The protein below binds the small molecule below.
Small molecule (SMILES): O=C(O)COP(=O)(O)O

Binding-site contacts:
Ligand atom P contacts residue THR47 of chain 1.B at 3.5 Å.
Ligand atom O3P contacts residue GLY46 of chain 1.B at 3.9 Å.
Ligand atom C1 contacts residue VAL17 of chain 1.B at 4.1 Å (hydrophobic).
Ligand atom O4P contacts residue THR47 of chain 1.B at 3.4 Å (h-bond).
Ligand atom C2 contacts residue THR45 of chain 1.B at 3.5 Å.
Ligand atom O2 contacts residue HIS19 of chain 1.B at 3.5 Å.
Ligand atom C1 contacts residue ASN98 of chain 1.B at 4.0 Å.
Ligand atom O4P contacts residue ALA18 of chain 1.B at 4.0 Å.
Ligand atom C2 contacts residue ALA18 of chain 1.B at 3.4 Å (hydrophobic).
Ligand atom O1 contacts residue GLY66 of chain 1.B at 3.6 Å.
Ligand atom P contacts residue SER65 of chain 1.B at 3.8 Å.
Ligand atom P contacts residue THR48 of chain 1.B at 3.9 Å.
Ligand atom O4P contacts residue LYS23 of chain 1.B at 2.9 Å (salt-bridge).
Ligand atom O2P contacts residue THR48 of chain 1.B at 2.7 Å (h-bond).
Ligand atom O2 contacts residue ASN98 of chain 1.B at 4.0 Å.
Ligand atom O2 contacts residue GLY66 of chain 1.B at 4.1 Å.
Ligand atom O1P contacts residue THR45 of chain 1.B at 3.2 Å (h-bond).
Ligand atom O2 contacts residue VAL17 of chain 1.B at 3.5 Å.
Ligand atom O3P contacts residue GLY66 of chain 1.B at 3.2 Å (h-bond).
Ligand atom O1P contacts residue GLY66 of chain 1.B at 3.1 Å (h-bond).
Ligand atom O2P contacts residue ALA18 of chain 1.B at 4.1 Å.
Ligand atom C1 contacts residue HIS19 of chain 1.B at 3.7 Å.
Ligand atom C2 contacts residue VAL17 of chain 1.B at 3.8 Å (hydrophobic).
Ligand atom O3P contacts residue SER65 of chain 1.B at 2.5 Å (h-bond).
Ligand atom C1 contacts residue ASP71 of chain 1.B at 3.8 Å.
Ligand atom O2 contacts residue ASP71 of chain 1.B at 2.9 Å (salt-bridge).
Ligand atom O2P contacts residue THR45 of chain 1.B at 2.7 Å (h-bond).
Ligand atom O1 contacts residue ASN98 of chain 1.B at 3.2 Å (h-bond).
Ligand atom O3P contacts residue THR45 of chain 1.B at 4.0 Å.
Ligand atom O1 contacts residue PRO67 of chain 1.B at 3.5 Å.
Ligand atom P contacts residue LYS23 of chain 1.B at 4.0 Å.
Ligand atom C1 contacts residue GLY66 of chain 1.B at 3.7 Å.
Ligand atom O2 contacts residue PHE88 of chain 1.B at 4.0 Å.
Ligand atom O1 contacts residue HIS19 of chain 1.B at 3.7 Å.
Ligand atom P contacts residue THR45 of chain 1.B at 3.5 Å.
Ligand atom O4P contacts residue ARG150 of chain 1.E at 3.1 Å (salt-bridge).
Ligand atom O2P contacts residue THR47 of chain 1.B at 3.6 Å.
Ligand atom O3P contacts residue THR47 of chain 1.B at 2.9 Å (h-bond).
Ligand atom P contacts residue GLY66 of chain 1.B at 3.9 Å.
Ligand atom O2P contacts residue LYS23 of chain 1.B at 4.0 Å.

Sequence of chain 1.E:
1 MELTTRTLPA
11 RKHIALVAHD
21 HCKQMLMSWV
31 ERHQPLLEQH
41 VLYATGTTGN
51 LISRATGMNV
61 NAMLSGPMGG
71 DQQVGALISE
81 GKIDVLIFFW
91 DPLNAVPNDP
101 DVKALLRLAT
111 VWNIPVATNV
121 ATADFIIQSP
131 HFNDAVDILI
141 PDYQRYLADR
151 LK

Sequence of chain 1.B:
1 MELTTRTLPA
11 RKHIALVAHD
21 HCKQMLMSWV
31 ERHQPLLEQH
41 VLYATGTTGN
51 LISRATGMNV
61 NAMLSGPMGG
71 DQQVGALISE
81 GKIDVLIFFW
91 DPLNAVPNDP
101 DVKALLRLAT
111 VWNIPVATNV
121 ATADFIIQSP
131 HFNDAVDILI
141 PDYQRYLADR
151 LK